Binding-site contacts:
Ligand atom C6 contacts residue ILE285 of chain 3.A at 3.1 Å (hydrophobic).
Ligand atom C1 contacts residue ASN120 of chain 4.A at 1.5 Å.
Ligand atom O3 contacts residue ARG283 of chain 3.A at 3.0 Å (salt-bridge).
Ligand atom O4 contacts residue ARG247 of chain 3.A at 3.3 Å (salt-bridge).
Ligand atom O4 contacts residue GLY312 of chain 3.A at 3.6 Å (h-bond).
Ligand atom C8 contacts residue GLN311 of chain 3.A at 3.4 Å.
Ligand atom O6 contacts residue VAL241 of chain 3.A at 3.4 Å.
Ligand atom C8 contacts residue ARG140 of chain 4.A at 3.5 Å.
Ligand atom C6 contacts residue PRO309 of chain 3.A at 3.4 Å (hydrophobic).
Ligand atom O6 contacts residue MAN1 of chain 4.E at 2.2 Å (h-bond).
Ligand atom O3 contacts residue TYR32 of chain 3.C at 3.5 Å (h-bond).
Ligand atom O6 contacts residue ILE285 of chain 3.A at 3.5 Å (h-bond).
Ligand atom O4 contacts residue ARG283 of chain 3.A at 3.2 Å (salt-bridge).
Ligand atom O5 contacts residue ARG104 of chain 3.B at 3.5 Å.
Ligand atom O4 contacts residue GLU294 of chain 3.A at 2.9 Å (salt-bridge).
Ligand atom O6 contacts residue ASP250 of chain 3.A at 2.6 Å (salt-bridge).
Ligand atom O2 contacts residue ASN249 of chain 3.A at 3.2 Å (h-bond).
Ligand atom C2 contacts residue ASP106 of chain 3.B at 3.2 Å.
Ligand atom C4 contacts residue GLU294 of chain 3.A at 3.6 Å.
Ligand atom N2 contacts residue ASN120 of chain 4.A at 2.9 Å (h-bond).
Ligand atom O2 contacts residue GLY312 of chain 3.A at 3.2 Å.
Ligand atom O5 contacts residue GLN375 of chain 3.A at 3.1 Å (h-bond).
Ligand atom O3 contacts residue ASP250 of chain 3.A at 2.8 Å (salt-bridge).
Ligand atom C3 contacts residue ASN249 of chain 3.A at 3.5 Å.
Ligand atom O5 contacts residue ASN120 of chain 4.A at 2.4 Å (h-bond).
Ligand atom O6 contacts residue LYS308 of chain 3.A at 3.5 Å (salt-bridge).
Ligand atom C3 contacts residue GLY312 of chain 3.A at 3.5 Å.
Ligand atom C6 contacts residue MAN1 of chain 4.E at 2.8 Å.
Ligand atom O3 contacts residue GLY312 of chain 3.A at 3.6 Å.
Ligand atom O3 contacts residue GLN311 of chain 3.A at 3.7 Å.
Ligand atom O5 contacts residue GLY374 of chain 3.A at 3.3 Å.
Ligand atom C2 contacts residue ASN120 of chain 4.A at 2.4 Å.
Ligand atom O3 contacts residue GLU294 of chain 3.A at 2.5 Å (salt-bridge).
Ligand atom O6 contacts residue GLN375 of chain 3.A at 3.0 Å.
Ligand atom C6 contacts residue LEU373 of chain 3.A at 3.3 Å (hydrophobic).
Ligand atom O6 contacts residue THR310 of chain 3.A at 3.2 Å (h-bond).
Ligand atom C6 contacts residue ASP250 of chain 3.A at 3.6 Å.
Ligand atom O3 contacts residue ASN249 of chain 3.A at 2.6 Å (h-bond).
Ligand atom C3 contacts residue GLU294 of chain 3.A at 3.3 Å.
Ligand atom O2 contacts residue ASP106 of chain 3.B at 2.6 Å (salt-bridge).

Sequence of chain 3.C:
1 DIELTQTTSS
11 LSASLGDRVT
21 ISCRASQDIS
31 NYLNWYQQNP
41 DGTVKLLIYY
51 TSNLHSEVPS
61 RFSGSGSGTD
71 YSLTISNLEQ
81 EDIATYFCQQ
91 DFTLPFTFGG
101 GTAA

Sequence of chain 3.B:
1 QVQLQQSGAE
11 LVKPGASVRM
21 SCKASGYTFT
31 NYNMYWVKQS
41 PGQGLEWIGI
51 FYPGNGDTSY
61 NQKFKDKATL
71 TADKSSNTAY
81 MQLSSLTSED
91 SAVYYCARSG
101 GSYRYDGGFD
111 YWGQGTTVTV

A small-molecule ligand and the protein it binds are described below.
Small molecule (SMILES): CC(=O)N[C@H]1[C@H](O[C@H]2[C@H](O)[C@@H](NC(C)=O)CO[C@@H]2CO)O[C@H](CO)[C@@H](O[C@@H]2O[C@H](CO)[C@@H](O)[C@H](O[C@H]3O[C@H](CO)[C@@H](O)[C@H](O)[C@@H]3O[C@H]3O[C@H](CO)[C@@H](O)[C@H](O)[C@@H]3O[C@H]3O[C@H](CO)[C@@H](O)[C@H](O)[C@@H]3O)[C@@H]2O)[C@@H]1O

Sequence of chain 3.A:
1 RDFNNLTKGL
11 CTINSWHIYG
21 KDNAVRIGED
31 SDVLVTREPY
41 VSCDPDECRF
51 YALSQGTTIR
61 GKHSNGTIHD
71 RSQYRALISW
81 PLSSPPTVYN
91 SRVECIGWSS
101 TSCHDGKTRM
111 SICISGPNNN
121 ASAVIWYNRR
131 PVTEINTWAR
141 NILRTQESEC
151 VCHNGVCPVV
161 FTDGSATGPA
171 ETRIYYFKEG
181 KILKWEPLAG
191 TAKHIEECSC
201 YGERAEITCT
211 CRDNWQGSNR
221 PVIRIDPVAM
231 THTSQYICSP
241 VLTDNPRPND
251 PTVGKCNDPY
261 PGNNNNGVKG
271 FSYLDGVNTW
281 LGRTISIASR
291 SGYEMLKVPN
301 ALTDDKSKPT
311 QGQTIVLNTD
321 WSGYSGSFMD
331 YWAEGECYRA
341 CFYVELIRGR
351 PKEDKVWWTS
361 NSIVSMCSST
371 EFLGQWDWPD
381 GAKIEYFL

Sequence of chain 4.A:
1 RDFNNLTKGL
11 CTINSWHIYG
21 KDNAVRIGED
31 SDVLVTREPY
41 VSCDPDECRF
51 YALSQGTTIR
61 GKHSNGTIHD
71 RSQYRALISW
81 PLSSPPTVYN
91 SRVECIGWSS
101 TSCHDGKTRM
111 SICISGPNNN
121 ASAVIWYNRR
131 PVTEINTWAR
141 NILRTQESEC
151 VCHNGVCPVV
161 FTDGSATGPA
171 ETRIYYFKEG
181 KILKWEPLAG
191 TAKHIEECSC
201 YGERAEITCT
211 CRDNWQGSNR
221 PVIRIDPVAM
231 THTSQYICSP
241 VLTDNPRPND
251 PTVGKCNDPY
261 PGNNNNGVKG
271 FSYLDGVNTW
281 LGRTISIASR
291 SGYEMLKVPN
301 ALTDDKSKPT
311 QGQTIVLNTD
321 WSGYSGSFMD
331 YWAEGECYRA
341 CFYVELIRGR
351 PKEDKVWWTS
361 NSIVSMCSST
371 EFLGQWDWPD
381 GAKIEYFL